This protein binds this small molecule.
Small molecule (SMILES): CC(=O)N[C@@H]1[C@@H](O)[C@H](O)[C@@H](CO)O[C@H]1O

Binding-site contacts:
Ligand atom C8 contacts residue ARG465 of chain 4.B at 4.2 Å.
Ligand atom C1 contacts residue ASN485 of chain 4.B at 1.4 Å.
Ligand atom O7 contacts residue ARG465 of chain 4.B at 3.2 Å.
Ligand atom C3 contacts residue ASN485 of chain 4.B at 3.7 Å.
Ligand atom C8 contacts residue LYS469 of chain 4.B at 4.0 Å.
Ligand atom N2 contacts residue ASN485 of chain 4.B at 2.7 Å (h-bond).
Ligand atom C7 contacts residue GLU482 of chain 4.B at 4.3 Å.
Ligand atom C7 contacts residue ARG465 of chain 4.B at 3.8 Å.
Ligand atom C2 contacts residue ASN485 of chain 4.B at 2.4 Å.
Ligand atom C7 contacts residue ASN485 of chain 4.B at 3.2 Å.
Ligand atom N2 contacts residue ARG465 of chain 4.B at 4.5 Å.
Ligand atom C8 contacts residue ASN485 of chain 4.B at 4.3 Å.
Ligand atom C5 contacts residue ASN485 of chain 4.B at 3.6 Å.
Ligand atom O7 contacts residue ASN485 of chain 4.B at 3.3 Å (h-bond).
Ligand atom C8 contacts residue GLU482 of chain 4.B at 3.5 Å.
Ligand atom O5 contacts residue ASN485 of chain 4.B at 2.4 Å (h-bond).
Ligand atom C4 contacts residue ASN485 of chain 4.B at 4.2 Å.
Ligand atom O7 contacts residue SER466 of chain 4.B at 4.4 Å.
Ligand atom O3 contacts residue ARG465 of chain 4.B at 3.9 Å.

Sequence of chain 4.B:
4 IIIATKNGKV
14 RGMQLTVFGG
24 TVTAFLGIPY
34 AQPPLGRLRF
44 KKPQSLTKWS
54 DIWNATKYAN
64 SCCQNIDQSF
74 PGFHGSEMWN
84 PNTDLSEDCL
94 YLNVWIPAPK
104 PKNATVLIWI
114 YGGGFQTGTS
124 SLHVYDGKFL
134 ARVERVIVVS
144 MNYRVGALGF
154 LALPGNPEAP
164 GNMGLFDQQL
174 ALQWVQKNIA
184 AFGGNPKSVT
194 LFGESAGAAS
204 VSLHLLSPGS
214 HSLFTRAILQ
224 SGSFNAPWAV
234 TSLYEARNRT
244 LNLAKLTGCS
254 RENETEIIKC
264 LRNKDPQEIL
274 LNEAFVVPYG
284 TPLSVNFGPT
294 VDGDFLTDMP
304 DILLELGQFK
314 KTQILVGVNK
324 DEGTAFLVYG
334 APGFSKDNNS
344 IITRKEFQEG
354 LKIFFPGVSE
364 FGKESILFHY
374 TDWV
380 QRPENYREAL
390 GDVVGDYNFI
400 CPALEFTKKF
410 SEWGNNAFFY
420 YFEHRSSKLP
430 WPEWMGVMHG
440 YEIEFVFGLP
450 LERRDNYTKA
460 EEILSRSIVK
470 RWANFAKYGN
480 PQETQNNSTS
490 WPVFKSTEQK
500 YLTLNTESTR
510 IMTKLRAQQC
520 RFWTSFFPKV